Sequence of chain 1.B:
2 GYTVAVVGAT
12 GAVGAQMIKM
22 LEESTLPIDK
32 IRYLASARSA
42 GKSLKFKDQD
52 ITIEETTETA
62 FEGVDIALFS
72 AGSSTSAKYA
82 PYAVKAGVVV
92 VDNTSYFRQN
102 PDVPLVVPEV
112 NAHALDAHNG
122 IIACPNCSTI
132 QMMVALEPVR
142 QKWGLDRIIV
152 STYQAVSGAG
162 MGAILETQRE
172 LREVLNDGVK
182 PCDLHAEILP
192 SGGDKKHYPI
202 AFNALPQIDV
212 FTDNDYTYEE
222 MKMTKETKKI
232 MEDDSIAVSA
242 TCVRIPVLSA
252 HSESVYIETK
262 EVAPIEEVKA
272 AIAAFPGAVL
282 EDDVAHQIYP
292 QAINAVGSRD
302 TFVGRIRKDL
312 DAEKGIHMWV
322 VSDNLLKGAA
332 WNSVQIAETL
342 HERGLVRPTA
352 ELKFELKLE

Binding-site contacts:
Ligand atom CAG contacts residue GLY159 of chain 1.B at 3.1 Å.
Ligand atom CAG contacts residue CYS128 of chain 1.B at 3.9 Å (hydrophobic).
Ligand atom CAI contacts residue NAP1 of chain 1.I at 3.4 Å.
Ligand atom CAJ contacts residue ILE209 of chain 1.B at 4.0 Å (hydrophobic).
Ligand atom CAJ contacts residue ALA160 of chain 1.B at 3.9 Å (hydrophobic).
Ligand atom CAM contacts residue GLU220 of chain 1.B at 4.0 Å.
Ligand atom CAL contacts residue NAP1 of chain 1.I at 3.5 Å.
Ligand atom OAB contacts residue ARG99 of chain 1.B at 2.8 Å (salt-bridge).
Ligand atom CAK contacts residue LYS223 of chain 1.B at 4.2 Å.
Ligand atom OAB contacts residue ASN127 of chain 1.B at 4.0 Å.
Ligand atom OAB contacts residue LYS223 of chain 1.B at 2.7 Å (salt-bridge).
Ligand atom CAH contacts residue GLU220 of chain 1.B at 3.5 Å.
Ligand atom OAE contacts residue ILE209 of chain 1.B at 4.0 Å.
Ligand atom OAB contacts residue SER96 of chain 1.B at 4.1 Å.
Ligand atom CAF contacts residue CYS128 of chain 1.B at 4.0 Å (hydrophobic).
Ligand atom OAC contacts residue ARG245 of chain 1.B at 2.7 Å (salt-bridge).
Ligand atom OAC contacts residue ALA160 of chain 1.B at 3.8 Å.
Ligand atom CAI contacts residue ARG99 of chain 1.B at 3.4 Å.
Ligand atom OAC contacts residue GLY159 of chain 1.B at 3.1 Å (h-bond).
Ligand atom CAJ contacts residue ARG245 of chain 1.B at 3.2 Å.
Ligand atom CAK contacts residue GLU220 of chain 1.B at 3.5 Å.
Ligand atom NAA contacts residue ILE209 of chain 1.B at 3.9 Å.
Ligand atom OAE contacts residue ALA160 of chain 1.B at 3.6 Å.
Ligand atom CAG contacts residue NAP1 of chain 1.I at 3.9 Å.
Ligand atom CAF contacts residue GLY159 of chain 1.B at 4.1 Å.
Ligand atom CAL contacts residue LYS223 of chain 1.B at 3.8 Å.
Ligand atom OAE contacts residue ARG245 of chain 1.B at 2.7 Å (salt-bridge).
Ligand atom OAC contacts residue ILE209 of chain 1.B at 4.1 Å.
Ligand atom CAM contacts residue GLY159 of chain 1.B at 3.2 Å.
Ligand atom OAE contacts residue GLY159 of chain 1.B at 3.2 Å (h-bond).
Ligand atom CAF contacts residue NAP1 of chain 1.I at 3.7 Å.
Ligand atom NAA contacts residue GLU220 of chain 1.B at 3.6 Å (salt-bridge).
Ligand atom CAH contacts residue NAP1 of chain 1.I at 4.0 Å.
Ligand atom NAA contacts residue ASP210 of chain 1.B at 3.7 Å.
Ligand atom OAD contacts residue ASN94 of chain 1.B at 3.6 Å (h-bond).
Ligand atom CAJ contacts residue GLY159 of chain 1.B at 2.9 Å.
Ligand atom CAH contacts residue LYS223 of chain 1.B at 3.2 Å.
Ligand atom OAD contacts residue NAP1 of chain 1.I at 2.9 Å (h-bond).
Ligand atom OAD contacts residue ARG99 of chain 1.B at 2.9 Å (salt-bridge).
Ligand atom CAI contacts residue LYS223 of chain 1.B at 3.6 Å.

This small molecule binds to this protein.
Small molecule (SMILES): Nc1cc(C(=O)O)ccc1C(=O)O